Sequence of chain 1.B:
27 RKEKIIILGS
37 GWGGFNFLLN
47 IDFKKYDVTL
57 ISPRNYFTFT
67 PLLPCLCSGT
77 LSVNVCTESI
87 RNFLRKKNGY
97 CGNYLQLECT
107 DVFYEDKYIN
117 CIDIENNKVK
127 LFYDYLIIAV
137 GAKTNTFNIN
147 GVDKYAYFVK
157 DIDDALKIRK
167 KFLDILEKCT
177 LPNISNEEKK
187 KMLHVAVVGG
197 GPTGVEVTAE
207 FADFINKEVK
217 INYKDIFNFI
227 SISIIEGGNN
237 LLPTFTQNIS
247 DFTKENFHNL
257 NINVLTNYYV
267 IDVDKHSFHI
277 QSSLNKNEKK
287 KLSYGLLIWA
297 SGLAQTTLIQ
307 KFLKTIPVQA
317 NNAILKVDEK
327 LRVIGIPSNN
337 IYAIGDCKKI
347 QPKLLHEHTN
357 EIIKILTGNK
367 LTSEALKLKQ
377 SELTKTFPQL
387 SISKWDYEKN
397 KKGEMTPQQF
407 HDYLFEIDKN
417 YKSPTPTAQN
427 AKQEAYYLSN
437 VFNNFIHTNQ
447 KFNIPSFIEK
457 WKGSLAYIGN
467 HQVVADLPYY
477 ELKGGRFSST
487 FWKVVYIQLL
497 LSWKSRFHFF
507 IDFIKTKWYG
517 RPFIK

A protein and the small-molecule ligand that binds it are described below.
Small molecule (SMILES): COCCOCCOCCOc1ccc(C(C)(C)CC(C)(C)C)cc1

Sequence of chain 1.A:
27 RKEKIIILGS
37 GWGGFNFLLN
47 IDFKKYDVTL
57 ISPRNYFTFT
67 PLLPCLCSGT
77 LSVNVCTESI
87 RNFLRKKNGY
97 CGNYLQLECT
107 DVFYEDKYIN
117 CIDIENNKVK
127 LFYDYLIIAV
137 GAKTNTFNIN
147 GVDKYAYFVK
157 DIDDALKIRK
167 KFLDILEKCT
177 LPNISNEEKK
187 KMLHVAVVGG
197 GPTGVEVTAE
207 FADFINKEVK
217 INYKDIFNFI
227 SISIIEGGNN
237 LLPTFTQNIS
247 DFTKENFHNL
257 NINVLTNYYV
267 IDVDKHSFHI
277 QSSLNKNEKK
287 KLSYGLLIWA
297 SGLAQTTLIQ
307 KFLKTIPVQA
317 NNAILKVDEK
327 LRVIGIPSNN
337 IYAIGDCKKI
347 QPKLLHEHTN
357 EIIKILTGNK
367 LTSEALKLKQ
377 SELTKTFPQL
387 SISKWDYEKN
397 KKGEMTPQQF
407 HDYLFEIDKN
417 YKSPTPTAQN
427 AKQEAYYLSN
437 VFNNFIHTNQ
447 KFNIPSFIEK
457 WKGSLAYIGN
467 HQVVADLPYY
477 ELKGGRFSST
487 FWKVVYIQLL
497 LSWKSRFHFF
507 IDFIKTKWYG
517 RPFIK

Binding-site contacts:
Ligand atom C11 contacts residue TYR515 of chain 1.A at 3.2 Å (hydrophobic).
Ligand atom C16 contacts residue TYR515 of chain 1.A at 4.2 Å (hydrophobic).
Ligand atom C12 contacts residue TYR515 of chain 1.A at 3.5 Å (hydrophobic).
Ligand atom C16 contacts residue TRP499 of chain 1.B at 4.0 Å (hydrophobic).
Ligand atom C10 contacts residue PHE503 of chain 1.B at 3.8 Å (hydrophobic).
Ligand atom C5 contacts residue PHE506 of chain 1.B at 3.9 Å (hydrophobic).
Ligand atom C12 contacts residue TRP499 of chain 1.B at 3.7 Å (hydrophobic).
Ligand atom C2 contacts residue PHE503 of chain 1.B at 3.5 Å (hydrophobic).
Ligand atom C13 contacts residue TRP499 of chain 1.B at 3.8 Å (hydrophobic).
Ligand atom C10 contacts residue TYR515 of chain 1.A at 4.4 Å (hydrophobic).
Ligand atom C19 contacts residue TRP514 of chain 1.A at 4.2 Å (hydrophobic).
Ligand atom C17 contacts residue TYR515 of chain 1.A at 4.3 Å (hydrophobic).
Ligand atom C11 contacts residue PHE503 of chain 1.B at 3.9 Å (hydrophobic).
Ligand atom C1 contacts residue PHE506 of chain 1.B at 4.0 Å (hydrophobic).
Ligand atom O18 contacts residue TRP499 of chain 1.B at 3.9 Å.
Ligand atom C20 contacts residue TYR515 of chain 1.A at 4.2 Å (hydrophobic).
Ligand atom C3 contacts residue PHE506 of chain 1.B at 3.5 Å (hydrophobic).
Ligand atom C8 contacts residue ARG502 of chain 1.B at 4.3 Å.
Ligand atom C10 contacts residue TRP499 of chain 1.B at 4.4 Å (hydrophobic).
Ligand atom C14 contacts residue TRP499 of chain 1.B at 4.2 Å (hydrophobic).
Ligand atom C19 contacts residue TYR515 of chain 1.A at 3.8 Å (hydrophobic).
Ligand atom C20 contacts residue TRP514 of chain 1.A at 4.1 Å (hydrophobic).
Ligand atom C2 contacts residue PHE506 of chain 1.B at 3.7 Å (hydrophobic).
Ligand atom O18 contacts residue TYR515 of chain 1.A at 3.2 Å (h-bond).
Ligand atom C10 contacts residue ARG502 of chain 1.B at 4.4 Å.
Ligand atom O15 contacts residue TRP499 of chain 1.B at 3.6 Å.
Ligand atom O15 contacts residue TYR515 of chain 1.A at 2.9 Å (h-bond).
Ligand atom C17 contacts residue TRP499 of chain 1.B at 4.0 Å (hydrophobic).
Ligand atom C8 contacts residue ILE493 of chain 1.B at 3.7 Å (hydrophobic).
Ligand atom C11 contacts residue TRP499 of chain 1.B at 3.8 Å (hydrophobic).